This small molecule binds to this protein.
Small molecule (SMILES): C[C@H](N)[P](=O)(O)C[C@@H](Cc1ccccc1)C(=O)N[C@@H](Cc1ccccc1)C(=O)O

Sequence of chain 1.A:
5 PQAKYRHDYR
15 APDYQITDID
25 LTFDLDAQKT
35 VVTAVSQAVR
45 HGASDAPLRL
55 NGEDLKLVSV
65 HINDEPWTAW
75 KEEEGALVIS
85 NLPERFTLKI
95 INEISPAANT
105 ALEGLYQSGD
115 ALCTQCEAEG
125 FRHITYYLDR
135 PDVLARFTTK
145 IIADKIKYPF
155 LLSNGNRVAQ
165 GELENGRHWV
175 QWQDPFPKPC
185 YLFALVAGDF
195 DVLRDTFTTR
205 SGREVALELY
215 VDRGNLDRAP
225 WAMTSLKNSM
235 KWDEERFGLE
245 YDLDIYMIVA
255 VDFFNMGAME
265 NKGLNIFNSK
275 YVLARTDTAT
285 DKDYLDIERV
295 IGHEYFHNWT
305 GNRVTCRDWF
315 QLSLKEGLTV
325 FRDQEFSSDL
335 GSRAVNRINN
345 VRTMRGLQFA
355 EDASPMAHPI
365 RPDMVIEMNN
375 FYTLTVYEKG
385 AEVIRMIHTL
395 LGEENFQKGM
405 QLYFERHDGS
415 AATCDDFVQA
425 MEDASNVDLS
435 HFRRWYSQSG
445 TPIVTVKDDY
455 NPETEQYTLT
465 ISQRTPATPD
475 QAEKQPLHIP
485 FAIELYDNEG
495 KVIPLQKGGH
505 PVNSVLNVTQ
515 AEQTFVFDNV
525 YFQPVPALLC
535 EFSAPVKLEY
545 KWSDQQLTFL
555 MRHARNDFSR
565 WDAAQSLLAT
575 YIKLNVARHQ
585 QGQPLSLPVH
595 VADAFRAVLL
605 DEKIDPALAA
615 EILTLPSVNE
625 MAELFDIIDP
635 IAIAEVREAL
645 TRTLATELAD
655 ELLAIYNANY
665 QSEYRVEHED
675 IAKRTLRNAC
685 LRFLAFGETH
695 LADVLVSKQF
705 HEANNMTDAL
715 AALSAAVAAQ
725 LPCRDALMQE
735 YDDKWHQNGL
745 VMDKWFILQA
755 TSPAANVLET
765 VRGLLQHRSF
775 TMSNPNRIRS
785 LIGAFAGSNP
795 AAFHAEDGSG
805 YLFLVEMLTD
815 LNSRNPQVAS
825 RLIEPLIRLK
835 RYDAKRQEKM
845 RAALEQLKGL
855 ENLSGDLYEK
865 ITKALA

Binding-site contacts:
Ligand atom P contacts residue TYR381 of chain 1.A at 3.6 Å.
Ligand atom P contacts residue ZN1 of chain 1.B at 3.0 Å.
Ligand atom C2 contacts residue GLU121 of chain 1.A at 3.5 Å.
Ligand atom O1 contacts residue HIS301 of chain 1.A at 3.7 Å.
Ligand atom P contacts residue ALA262 of chain 1.A at 3.5 Å.
Ligand atom O2 contacts residue HIS301 of chain 1.A at 3.7 Å.
Ligand atom O2 contacts residue GLU298 of chain 1.A at 2.6 Å (salt-bridge).
Ligand atom C11 contacts residue VAL294 of chain 1.A at 3.5 Å (hydrophobic).
Ligand atom C9 contacts residue VAL294 of chain 1.A at 3.7 Å (hydrophobic).
Ligand atom C6 contacts residue GLU298 of chain 1.A at 3.4 Å.
Ligand atom O2 contacts residue HIS297 of chain 1.A at 3.5 Å.
Ligand atom C19 contacts residue ASN259 of chain 1.A at 3.5 Å.
Ligand atom N1 contacts residue LYS319 of chain 1.A at 3.5 Å (salt-bridge).
Ligand atom C8 contacts residue HIS297 of chain 1.A at 3.6 Å.
Ligand atom C21 contacts residue ASN259 of chain 1.A at 3.7 Å.
Ligand atom N1 contacts residue GLU320 of chain 1.A at 3.1 Å (salt-bridge).
Ligand atom C12 contacts residue VAL294 of chain 1.A at 3.6 Å (hydrophobic).
Ligand atom C1 contacts residue ALA262 of chain 1.A at 3.6 Å (hydrophobic).
Ligand atom O5 contacts residue TYR381 of chain 1.A at 3.7 Å.
Ligand atom C21 contacts residue MET260 of chain 1.A at 3.5 Å (hydrophobic).
Ligand atom O1 contacts residue TYR381 of chain 1.A at 2.7 Å (h-bond).
Ligand atom O2 contacts residue GLU264 of chain 1.A at 3.4 Å (salt-bridge).
Ligand atom O1 contacts residue GLU320 of chain 1.A at 3.0 Å (salt-bridge).
Ligand atom O3 contacts residue GLY261 of chain 1.A at 3.0 Å (h-bond).
Ligand atom C1 contacts residue GLU121 of chain 1.A at 3.6 Å.
Ligand atom C20 contacts residue TYR376 of chain 1.A at 3.5 Å (hydrophobic).
Ligand atom C2 contacts residue MET260 of chain 1.A at 3.4 Å (hydrophobic).
Ligand atom N1 contacts residue GLU121 of chain 1.A at 2.8 Å (salt-bridge).
Ligand atom C1 contacts residue GLU264 of chain 1.A at 3.5 Å.
Ligand atom N1 contacts residue GLU264 of chain 1.A at 2.7 Å (salt-bridge).
Ligand atom C2 contacts residue TYR381 of chain 1.A at 3.4 Å (hydrophobic).
Ligand atom N2 contacts residue TYR381 of chain 1.A at 3.8 Å.
Ligand atom O2 contacts residue ZN1 of chain 1.B at 2.9 Å.
Ligand atom C18 contacts residue TYR376 of chain 1.A at 3.7 Å (hydrophobic).
Ligand atom O1 contacts residue HIS297 of chain 1.A at 3.3 Å (h-bond).
Ligand atom O2 contacts residue ALA262 of chain 1.A at 3.4 Å (h-bond).
Ligand atom C17 contacts residue ARG825 of chain 1.A at 3.6 Å.
Ligand atom O1 contacts residue ZN1 of chain 1.B at 2.0 Å.
Ligand atom N1 contacts residue ZN1 of chain 1.B at 3.7 Å.
Ligand atom C3 contacts residue ALA262 of chain 1.A at 3.2 Å (hydrophobic).